Binding-site contacts:
Ligand atom C1 contacts residue THR77 of chain 3.B at 3.4 Å.
Ligand atom C7 contacts residue ASN75 of chain 3.B at 3.8 Å.
Ligand atom N2 contacts residue ASN75 of chain 3.B at 2.9 Å (h-bond).
Ligand atom N2 contacts residue THR77 of chain 3.B at 3.8 Å.
Ligand atom O7 contacts residue ASN75 of chain 3.B at 3.9 Å.
Ligand atom C2 contacts residue THR77 of chain 3.B at 4.1 Å.
Ligand atom C5 contacts residue ASN75 of chain 3.B at 3.7 Å.
Ligand atom C4 contacts residue ASN75 of chain 3.B at 4.2 Å.
Ligand atom C1 contacts residue ASN75 of chain 3.B at 1.4 Å.
Ligand atom O5 contacts residue ASN75 of chain 3.B at 2.4 Å (h-bond).
Ligand atom C2 contacts residue ASN75 of chain 3.B at 2.4 Å.
Ligand atom C3 contacts residue THR77 of chain 3.B at 4.4 Å.
Ligand atom C3 contacts residue ASN75 of chain 3.B at 3.8 Å.
Ligand atom O5 contacts residue THR77 of chain 3.B at 4.4 Å.

Sequence of chain 3.B:
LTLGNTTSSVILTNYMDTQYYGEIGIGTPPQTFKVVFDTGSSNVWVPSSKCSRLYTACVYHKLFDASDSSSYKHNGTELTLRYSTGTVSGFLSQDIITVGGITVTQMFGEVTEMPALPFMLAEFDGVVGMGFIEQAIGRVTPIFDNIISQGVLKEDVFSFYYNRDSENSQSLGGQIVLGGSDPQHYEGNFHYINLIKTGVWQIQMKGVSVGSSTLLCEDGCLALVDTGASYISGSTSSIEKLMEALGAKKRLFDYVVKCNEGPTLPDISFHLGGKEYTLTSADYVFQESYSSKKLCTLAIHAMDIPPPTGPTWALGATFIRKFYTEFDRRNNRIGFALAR

A protein and the small-molecule ligand that binds it are described below.
Small molecule (SMILES): CC(=O)N[C@@H]1[C@@H](O)[C@H](O)[C@@H](CO)O[C@H]1O